Sequence of chain 1.A:
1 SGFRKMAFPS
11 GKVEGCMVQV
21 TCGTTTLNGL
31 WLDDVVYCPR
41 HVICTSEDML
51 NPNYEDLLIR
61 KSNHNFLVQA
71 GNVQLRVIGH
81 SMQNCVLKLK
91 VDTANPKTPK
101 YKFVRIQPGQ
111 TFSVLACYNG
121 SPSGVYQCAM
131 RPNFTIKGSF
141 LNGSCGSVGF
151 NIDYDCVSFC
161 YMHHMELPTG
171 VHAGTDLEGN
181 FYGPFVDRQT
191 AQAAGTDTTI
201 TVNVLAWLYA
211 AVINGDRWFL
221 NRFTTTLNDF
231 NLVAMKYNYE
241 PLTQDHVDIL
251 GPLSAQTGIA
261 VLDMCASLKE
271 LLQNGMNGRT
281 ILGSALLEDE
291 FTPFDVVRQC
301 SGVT

The small molecule below binds the protein below.
Small molecule (SMILES): Cc1ccncc1NC(=O)Cc1cccc(Br)c1

Binding-site contacts:
Ligand atom C4 contacts residue MET165 of chain 1.A at 4.0 Å (hydrophobic).
Ligand atom BR contacts residue MET49 of chain 1.A at 4.1 Å.
Ligand atom C10 contacts residue ARG188 of chain 1.A at 4.0 Å.
Ligand atom C2 contacts residue PHE140 of chain 1.A at 3.6 Å (hydrophobic).
Ligand atom C1 contacts residue GLU166 of chain 1.A at 4.0 Å.
Ligand atom N contacts residue PHE140 of chain 1.A at 3.7 Å.
Ligand atom C contacts residue ASN142 of chain 1.A at 3.8 Å.
Ligand atom C9 contacts residue GLN189 of chain 1.A at 3.3 Å.
Ligand atom BR contacts residue MET165 of chain 1.A at 4.0 Å.
Ligand atom C12 contacts residue MET49 of chain 1.A at 3.6 Å (hydrophobic).
Ligand atom N contacts residue SER144 of chain 1.A at 3.7 Å.
Ligand atom BR contacts residue ASP187 of chain 1.A at 3.3 Å.
Ligand atom C11 contacts residue MET49 of chain 1.A at 3.3 Å (hydrophobic).
Ligand atom C3 contacts residue PHE140 of chain 1.A at 3.2 Å (hydrophobic).
Ligand atom BR contacts residue HIS41 of chain 1.A at 3.3 Å.
Ligand atom C13 contacts residue HIS164 of chain 1.A at 3.4 Å.
Ligand atom C10 contacts residue GLN189 of chain 1.A at 3.5 Å.
Ligand atom C2 contacts residue GLU166 of chain 1.A at 3.5 Å.
Ligand atom C12 contacts residue MET165 of chain 1.A at 3.9 Å (hydrophobic).
Ligand atom C10 contacts residue MET49 of chain 1.A at 3.8 Å (hydrophobic).
Ligand atom C13 contacts residue HIS41 of chain 1.A at 3.8 Å.
Ligand atom BR contacts residue HIS164 of chain 1.A at 3.7 Å.
Ligand atom O contacts residue MET165 of chain 1.A at 3.5 Å.
Ligand atom C4 contacts residue CYS145 of chain 1.A at 3.8 Å (hydrophobic).
Ligand atom C2 contacts residue ASN142 of chain 1.A at 3.7 Å.
Ligand atom C3 contacts residue LEU141 of chain 1.A at 3.8 Å (hydrophobic).
Ligand atom C2 contacts residue LEU141 of chain 1.A at 3.5 Å (hydrophobic).
Ligand atom O contacts residue GLU166 of chain 1.A at 3.0 Å (salt-bridge).
Ligand atom C1 contacts residue ASN142 of chain 1.A at 3.8 Å.
Ligand atom N1 contacts residue CYS145 of chain 1.A at 3.8 Å.
Ligand atom C3 contacts residue HIS163 of chain 1.A at 3.8 Å.
Ligand atom C11 contacts residue MET165 of chain 1.A at 3.7 Å (hydrophobic).
Ligand atom C12 contacts residue HIS164 of chain 1.A at 3.9 Å.
Ligand atom C4 contacts residue GLU166 of chain 1.A at 3.7 Å.
Ligand atom C11 contacts residue ARG188 of chain 1.A at 3.8 Å.
Ligand atom N contacts residue HIS163 of chain 1.A at 2.7 Å (h-bond).
Ligand atom C1 contacts residue LEU141 of chain 1.A at 3.9 Å (hydrophobic).
Ligand atom C3 contacts residue GLU166 of chain 1.A at 3.5 Å.
Ligand atom N contacts residue GLU166 of chain 1.A at 3.7 Å.
Ligand atom C4 contacts residue HIS163 of chain 1.A at 3.3 Å.